Sequence of chain 1.A:
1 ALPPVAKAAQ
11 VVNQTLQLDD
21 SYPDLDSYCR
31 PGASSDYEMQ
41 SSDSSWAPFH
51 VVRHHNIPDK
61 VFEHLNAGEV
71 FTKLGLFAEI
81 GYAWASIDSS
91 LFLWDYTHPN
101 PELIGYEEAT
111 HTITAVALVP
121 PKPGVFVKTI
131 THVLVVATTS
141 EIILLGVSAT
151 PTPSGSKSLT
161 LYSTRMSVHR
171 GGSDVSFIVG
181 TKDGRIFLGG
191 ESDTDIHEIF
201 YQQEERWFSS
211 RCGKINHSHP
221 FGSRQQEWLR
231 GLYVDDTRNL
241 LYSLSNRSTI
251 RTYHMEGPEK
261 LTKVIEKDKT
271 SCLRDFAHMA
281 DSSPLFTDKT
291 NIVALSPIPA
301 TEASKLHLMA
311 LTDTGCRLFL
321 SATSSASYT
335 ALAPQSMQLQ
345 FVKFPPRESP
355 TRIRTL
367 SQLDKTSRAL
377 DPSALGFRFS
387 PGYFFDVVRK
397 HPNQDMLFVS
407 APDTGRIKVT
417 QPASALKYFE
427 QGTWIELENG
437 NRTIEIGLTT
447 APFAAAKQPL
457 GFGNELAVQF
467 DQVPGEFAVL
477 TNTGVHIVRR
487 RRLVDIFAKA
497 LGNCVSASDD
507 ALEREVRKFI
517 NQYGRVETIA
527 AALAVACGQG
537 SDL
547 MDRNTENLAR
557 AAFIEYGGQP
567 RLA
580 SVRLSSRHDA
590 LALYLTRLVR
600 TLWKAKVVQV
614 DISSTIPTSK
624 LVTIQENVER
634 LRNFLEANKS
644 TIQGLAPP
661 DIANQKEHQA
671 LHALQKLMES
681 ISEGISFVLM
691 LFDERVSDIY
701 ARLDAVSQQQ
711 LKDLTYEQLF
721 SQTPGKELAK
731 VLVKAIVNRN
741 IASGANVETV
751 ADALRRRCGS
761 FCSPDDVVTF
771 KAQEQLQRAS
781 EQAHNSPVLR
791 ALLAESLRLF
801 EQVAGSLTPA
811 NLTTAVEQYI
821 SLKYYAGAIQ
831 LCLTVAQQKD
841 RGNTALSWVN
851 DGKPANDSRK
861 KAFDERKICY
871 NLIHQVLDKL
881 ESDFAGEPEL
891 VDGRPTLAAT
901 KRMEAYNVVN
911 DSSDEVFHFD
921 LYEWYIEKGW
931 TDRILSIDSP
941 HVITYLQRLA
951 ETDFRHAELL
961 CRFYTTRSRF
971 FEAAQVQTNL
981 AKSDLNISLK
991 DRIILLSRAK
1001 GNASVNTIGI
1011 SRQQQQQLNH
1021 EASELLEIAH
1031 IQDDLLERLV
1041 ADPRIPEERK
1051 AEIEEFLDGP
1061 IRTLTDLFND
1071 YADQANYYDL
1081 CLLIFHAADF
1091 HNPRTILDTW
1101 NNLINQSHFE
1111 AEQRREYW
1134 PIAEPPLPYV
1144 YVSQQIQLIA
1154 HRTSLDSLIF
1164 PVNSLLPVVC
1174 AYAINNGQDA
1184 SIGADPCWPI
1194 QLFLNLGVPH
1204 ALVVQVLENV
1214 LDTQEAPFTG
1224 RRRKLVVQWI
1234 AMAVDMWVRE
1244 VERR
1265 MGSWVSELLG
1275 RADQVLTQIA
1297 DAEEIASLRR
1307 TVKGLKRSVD

The protein below binds the small molecule below.
Small molecule (SMILES): CC[C@H](C)[C@H](NC(=O)[C@@H](NC(=O)[C@H](CC(C)C)NC(=O)[C@@H](N)CCCCN)C(C)C)C(=O)N[C@@H](CC(N)=O)C(=O)N[C@@H](CCCCN)C(=O)N[C@@H](CC(=O)O)C(=O)N[C@@H](CCSC)C(=O)N[C@@H](CCCN=C(N)N)C(=O)N[C@H](C(=O)N[C@@H](CC(=O)O)C(=O)N[C@@H](CC(C)C)C(=O)N[C@@H](Cc1ccccc1)C(=O)N[C@@H](CO)C(=O)N1CCC[C@H]1C(=O)N1CCC[C@H]1C(=O)N[C@H](C=O)CC(N)=O)[C@@H](C)O

Sequence of chain 1.MA:
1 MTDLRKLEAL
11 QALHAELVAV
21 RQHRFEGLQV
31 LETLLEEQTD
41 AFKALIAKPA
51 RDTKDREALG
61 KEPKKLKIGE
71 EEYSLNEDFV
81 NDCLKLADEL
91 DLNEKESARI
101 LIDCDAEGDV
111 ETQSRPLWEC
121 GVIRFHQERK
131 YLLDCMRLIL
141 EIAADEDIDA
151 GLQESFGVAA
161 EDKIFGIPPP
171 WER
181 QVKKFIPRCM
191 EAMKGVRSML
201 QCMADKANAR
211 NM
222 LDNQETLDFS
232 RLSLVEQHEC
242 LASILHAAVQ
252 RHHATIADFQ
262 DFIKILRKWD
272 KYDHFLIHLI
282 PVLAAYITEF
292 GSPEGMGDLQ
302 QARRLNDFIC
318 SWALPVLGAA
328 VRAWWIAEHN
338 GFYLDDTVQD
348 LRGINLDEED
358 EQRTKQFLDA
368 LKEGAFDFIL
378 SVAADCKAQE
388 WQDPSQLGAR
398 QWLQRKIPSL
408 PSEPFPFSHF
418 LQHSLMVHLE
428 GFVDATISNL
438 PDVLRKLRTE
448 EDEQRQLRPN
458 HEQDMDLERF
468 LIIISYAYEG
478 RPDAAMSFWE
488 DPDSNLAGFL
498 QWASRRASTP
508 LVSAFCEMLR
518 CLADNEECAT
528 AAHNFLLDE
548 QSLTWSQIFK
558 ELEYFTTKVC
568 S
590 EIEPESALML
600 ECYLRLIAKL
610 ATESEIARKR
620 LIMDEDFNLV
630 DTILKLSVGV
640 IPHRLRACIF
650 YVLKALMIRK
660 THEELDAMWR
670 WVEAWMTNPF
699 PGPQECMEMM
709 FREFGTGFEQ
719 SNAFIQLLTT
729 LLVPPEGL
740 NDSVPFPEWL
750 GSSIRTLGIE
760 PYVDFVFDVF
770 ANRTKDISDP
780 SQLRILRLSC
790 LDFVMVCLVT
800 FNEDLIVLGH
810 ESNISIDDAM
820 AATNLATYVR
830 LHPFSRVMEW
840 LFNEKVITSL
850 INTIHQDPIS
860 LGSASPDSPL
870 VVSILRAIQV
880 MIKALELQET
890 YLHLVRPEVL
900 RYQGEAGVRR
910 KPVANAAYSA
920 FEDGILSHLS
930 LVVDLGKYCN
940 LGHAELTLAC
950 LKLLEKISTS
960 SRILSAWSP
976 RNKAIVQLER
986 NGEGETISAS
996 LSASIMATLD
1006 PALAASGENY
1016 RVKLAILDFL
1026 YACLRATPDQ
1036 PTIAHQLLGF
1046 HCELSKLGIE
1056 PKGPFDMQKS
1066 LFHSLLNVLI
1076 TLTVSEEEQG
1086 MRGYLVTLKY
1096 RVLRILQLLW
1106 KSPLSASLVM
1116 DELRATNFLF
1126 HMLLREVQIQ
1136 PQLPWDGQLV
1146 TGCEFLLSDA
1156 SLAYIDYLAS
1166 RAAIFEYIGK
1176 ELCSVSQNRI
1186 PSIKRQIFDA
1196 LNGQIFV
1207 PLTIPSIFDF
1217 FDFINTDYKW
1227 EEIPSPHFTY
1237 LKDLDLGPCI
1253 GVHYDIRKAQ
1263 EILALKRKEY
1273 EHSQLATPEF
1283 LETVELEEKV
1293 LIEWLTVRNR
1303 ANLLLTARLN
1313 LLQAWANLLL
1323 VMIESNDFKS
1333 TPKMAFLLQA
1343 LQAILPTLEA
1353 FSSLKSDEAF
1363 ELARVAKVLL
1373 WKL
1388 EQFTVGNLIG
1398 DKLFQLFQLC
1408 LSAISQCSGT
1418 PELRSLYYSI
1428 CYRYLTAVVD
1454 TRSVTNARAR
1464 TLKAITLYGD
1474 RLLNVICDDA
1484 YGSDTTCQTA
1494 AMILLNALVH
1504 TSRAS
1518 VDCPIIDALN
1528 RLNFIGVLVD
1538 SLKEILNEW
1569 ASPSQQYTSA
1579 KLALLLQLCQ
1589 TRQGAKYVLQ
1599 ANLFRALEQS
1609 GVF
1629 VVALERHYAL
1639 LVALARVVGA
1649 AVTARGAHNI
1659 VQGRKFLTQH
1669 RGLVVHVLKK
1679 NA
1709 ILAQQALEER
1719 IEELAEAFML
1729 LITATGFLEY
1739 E

Binding-site contacts:
Ligand atom CG contacts residue ILE1045 of chain 1.A at 3.5 Å (hydrophobic).
Ligand atom CD contacts residue GLN1074 of chain 1.A at 3.5 Å.
Ligand atom NH1 contacts residue ASN1069 of chain 1.A at 2.8 Å (h-bond).
Ligand atom CG contacts residue GLU1228 of chain 1.MA at 3.1 Å.
Ligand atom CD contacts residue GLU1228 of chain 1.MA at 3.0 Å.
Ligand atom CZ contacts residue ARG1044 of chain 1.A at 3.2 Å.
Ligand atom O contacts residue ARG1049 of chain 1.A at 3.7 Å.
Ligand atom O contacts residue ASN1069 of chain 1.A at 3.3 Å (h-bond).
Ligand atom O contacts residue ARG1049 of chain 1.A at 3.7 Å.
Ligand atom CD1 contacts residue PHE1068 of chain 1.A at 3.4 Å (hydrophobic).
Ligand atom CD1 contacts residue ILE1053 of chain 1.A at 3.4 Å (hydrophobic).
Ligand atom CA contacts residue THR1065 of chain 1.A at 3.6 Å.
Ligand atom NZ contacts residue ASP1073 of chain 1.A at 3.0 Å (salt-bridge).
Ligand atom CE1 contacts residue ARG1044 of chain 1.A at 3.5 Å.
Ligand atom CD1 contacts residue ARG1044 of chain 1.A at 3.1 Å.
Ligand atom NZ contacts residue LYS1225 of chain 1.MA at 2.1 Å.
Ligand atom CE contacts residue GLU1228 of chain 1.MA at 2.5 Å.
Ligand atom CA contacts residue ASN1069 of chain 1.A at 3.5 Å.
Ligand atom N contacts residue THR1065 of chain 1.A at 3.2 Å (h-bond).
Ligand atom CE contacts residue LYS1225 of chain 1.MA at 2.8 Å.
Ligand atom O contacts residue ASN1069 of chain 1.A at 3.0 Å (h-bond).
Ligand atom O contacts residue ILE1045 of chain 1.A at 3.6 Å.
Ligand atom CG contacts residue GLU1052 of chain 1.A at 3.2 Å.
Ligand atom OG1 contacts residue ARG1049 of chain 1.A at 2.9 Å (salt-bridge).
Ligand atom NH2 contacts residue ASP1073 of chain 1.A at 3.1 Å (salt-bridge).
Ligand atom O contacts residue GLN1074 of chain 1.A at 3.0 Å (h-bond).
Ligand atom CB contacts residue GLN1074 of chain 1.A at 3.5 Å.
Ligand atom CG2 contacts residue PHE1068 of chain 1.A at 3.6 Å (hydrophobic).
Ligand atom O contacts residue THR1065 of chain 1.A at 3.6 Å.
Ligand atom CG1 contacts residue PHE1068 of chain 1.A at 3.4 Å (hydrophobic).
Ligand atom N contacts residue GLN1074 of chain 1.A at 3.2 Å (h-bond).
Ligand atom O contacts residue ARG1049 of chain 1.A at 3.7 Å.
Ligand atom C contacts residue ASN1069 of chain 1.A at 3.2 Å.
Ligand atom CD2 contacts residue ILE1045 of chain 1.A at 3.7 Å (hydrophobic).
Ligand atom CD1 contacts residue THR1065 of chain 1.A at 3.5 Å.
Ligand atom O contacts residue THR1065 of chain 1.A at 3.2 Å.
Ligand atom CB contacts residue GLU1052 of chain 1.A at 3.1 Å.
Ligand atom N contacts residue ASN1069 of chain 1.A at 2.9 Å (h-bond).
Ligand atom NZ contacts residue GLU1228 of chain 1.MA at 2.9 Å.
Ligand atom NH1 contacts residue ASP1073 of chain 1.A at 3.6 Å.